A protein and the small-molecule ligand that binds it are described below.
Small molecule (SMILES): NCC(=O)O

Sequence of chain 1.B:
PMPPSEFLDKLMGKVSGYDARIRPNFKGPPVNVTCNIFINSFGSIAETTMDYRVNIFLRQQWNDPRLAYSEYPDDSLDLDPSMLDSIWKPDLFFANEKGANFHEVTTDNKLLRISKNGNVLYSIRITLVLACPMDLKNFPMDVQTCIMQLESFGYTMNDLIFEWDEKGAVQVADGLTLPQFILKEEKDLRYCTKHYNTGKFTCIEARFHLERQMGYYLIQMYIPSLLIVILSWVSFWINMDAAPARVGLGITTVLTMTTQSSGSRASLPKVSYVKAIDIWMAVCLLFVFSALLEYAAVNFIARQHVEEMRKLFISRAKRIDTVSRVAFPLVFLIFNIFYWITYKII

Sequence of chain 1.A:
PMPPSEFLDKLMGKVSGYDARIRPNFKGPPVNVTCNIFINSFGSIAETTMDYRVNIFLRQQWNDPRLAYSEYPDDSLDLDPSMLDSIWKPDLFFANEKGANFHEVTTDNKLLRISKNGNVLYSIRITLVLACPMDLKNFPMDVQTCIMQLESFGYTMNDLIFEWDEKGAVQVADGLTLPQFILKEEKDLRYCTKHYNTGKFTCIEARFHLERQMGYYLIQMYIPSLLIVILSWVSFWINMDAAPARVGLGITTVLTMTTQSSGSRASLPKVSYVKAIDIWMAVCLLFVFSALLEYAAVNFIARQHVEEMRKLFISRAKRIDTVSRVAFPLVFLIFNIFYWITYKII

Binding-site contacts:
Ligand atom C contacts residue TYR226 of chain 1.B at 4.0 Å (hydrophobic).
Ligand atom CA contacts residue PHE123 of chain 1.B at 4.4 Å (hydrophobic).
Ligand atom OXT contacts residue PHE87 of chain 1.A at 3.3 Å.
Ligand atom CA contacts residue PHE183 of chain 1.B at 3.7 Å (hydrophobic).
Ligand atom O contacts residue PHE231 of chain 1.B at 3.2 Å.
Ligand atom O contacts residue ARG89 of chain 1.A at 2.9 Å (salt-bridge).
Ligand atom O contacts residue THR228 of chain 1.B at 4.2 Å.
Ligand atom C contacts residue PHE87 of chain 1.A at 3.9 Å (hydrophobic).
Ligand atom CA contacts residue TYR226 of chain 1.B at 4.3 Å (hydrophobic).
Ligand atom O contacts residue TYR226 of chain 1.B at 3.2 Å.
Ligand atom C contacts residue PHE231 of chain 1.B at 4.0 Å (hydrophobic).
Ligand atom OXT contacts residue ARG89 of chain 1.A at 3.0 Å (salt-bridge).
Ligand atom N contacts residue SER182 of chain 1.B at 3.2 Å (h-bond).
Ligand atom N contacts residue PHE183 of chain 1.B at 2.8 Å (h-bond).
Ligand atom OXT contacts residue PHE183 of chain 1.B at 4.0 Å.
Ligand atom C contacts residue PHE183 of chain 1.B at 4.4 Å (hydrophobic).
Ligand atom C contacts residue ARG89 of chain 1.A at 3.3 Å.
Ligand atom N contacts residue PHE231 of chain 1.B at 3.3 Å.
Ligand atom CA contacts residue SER182 of chain 1.B at 4.1 Å.
Ligand atom CA contacts residue PHE231 of chain 1.B at 4.1 Å (hydrophobic).
Ligand atom OXT contacts residue SER153 of chain 1.A at 3.8 Å.
Ligand atom CA contacts residue PHE87 of chain 1.A at 3.9 Å (hydrophobic).